This protein binds this small molecule.
Small molecule (SMILES): CC(=O)N[C@H]1[C@H](O[C@H]2[C@H](O)[C@@H](NC(C)=O)CO[C@@H]2CO)O[C@H](CO)[C@@H](O[C@@H]2O[C@H](CO[C@H]3O[C@H](CO)[C@@H](O)[C@H](O)[C@@H]3O)[C@@H](O)[C@H](O[C@H]3O[C@H](CO)[C@@H](O)[C@H](O)[C@@H]3O)[C@@H]2O)[C@@H]1O

Sequence of chain 1.B:
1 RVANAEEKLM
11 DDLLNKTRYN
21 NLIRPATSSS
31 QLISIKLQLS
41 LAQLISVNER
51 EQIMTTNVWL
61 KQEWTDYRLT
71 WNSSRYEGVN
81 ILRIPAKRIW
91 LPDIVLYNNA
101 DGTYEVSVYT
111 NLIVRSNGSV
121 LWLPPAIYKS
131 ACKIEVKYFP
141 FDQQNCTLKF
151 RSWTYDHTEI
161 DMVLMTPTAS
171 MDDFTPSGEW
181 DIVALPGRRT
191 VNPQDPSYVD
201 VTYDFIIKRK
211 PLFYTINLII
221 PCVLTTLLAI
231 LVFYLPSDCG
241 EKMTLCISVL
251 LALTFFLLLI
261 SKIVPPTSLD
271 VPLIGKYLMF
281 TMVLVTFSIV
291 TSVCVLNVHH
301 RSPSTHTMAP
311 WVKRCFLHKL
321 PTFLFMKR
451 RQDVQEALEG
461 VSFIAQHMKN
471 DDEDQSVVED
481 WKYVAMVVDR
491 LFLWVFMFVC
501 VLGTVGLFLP

Binding-site contacts:
Ligand atom C1 contacts residue ASN145 of chain 1.B at 1.4 Å.
Ligand atom O7 contacts residue ARG188 of chain 1.B at 3.9 Å.
Ligand atom C1 contacts residue ASP204 of chain 1.B at 4.3 Å.
Ligand atom C7 contacts residue ASN145 of chain 1.B at 3.7 Å.
Ligand atom C5 contacts residue ASN145 of chain 1.B at 3.7 Å.
Ligand atom C7 contacts residue ARG188 of chain 1.B at 4.2 Å.
Ligand atom O5 contacts residue ARG188 of chain 1.B at 4.1 Å.
Ligand atom C5 contacts residue ARG188 of chain 1.B at 4.1 Å.
Ligand atom N2 contacts residue ASN145 of chain 1.B at 2.9 Å (h-bond).
Ligand atom C6 contacts residue ARG188 of chain 1.B at 4.0 Å.
Ligand atom C3 contacts residue ASN145 of chain 1.B at 3.8 Å.
Ligand atom O4 contacts residue ASP204 of chain 1.B at 4.4 Å.
Ligand atom C8 contacts residue ILE206 of chain 1.B at 4.4 Å (hydrophobic).
Ligand atom C2 contacts residue ARG188 of chain 1.B at 3.7 Å.
Ligand atom O7 contacts residue ASN145 of chain 1.B at 4.1 Å.
Ligand atom C1 contacts residue ARG188 of chain 1.B at 3.8 Å.
Ligand atom O4 contacts residue ARG188 of chain 1.B at 3.0 Å (salt-bridge).
Ligand atom C5 contacts residue ASP204 of chain 1.B at 3.9 Å.
Ligand atom O5 contacts residue ASN145 of chain 1.B at 2.3 Å (h-bond).
Ligand atom C2 contacts residue ASN145 of chain 1.B at 2.4 Å.
Ligand atom C4 contacts residue ARG188 of chain 1.B at 4.1 Å.
Ligand atom N2 contacts residue ARG188 of chain 1.B at 4.1 Å.
Ligand atom C4 contacts residue ASP204 of chain 1.B at 4.4 Å.
Ligand atom O5 contacts residue ASP204 of chain 1.B at 4.3 Å.
Ligand atom C3 contacts residue ASP204 of chain 1.B at 3.9 Å.
Ligand atom C4 contacts residue ASN145 of chain 1.B at 4.2 Å.